Sequence of chain 1.B:
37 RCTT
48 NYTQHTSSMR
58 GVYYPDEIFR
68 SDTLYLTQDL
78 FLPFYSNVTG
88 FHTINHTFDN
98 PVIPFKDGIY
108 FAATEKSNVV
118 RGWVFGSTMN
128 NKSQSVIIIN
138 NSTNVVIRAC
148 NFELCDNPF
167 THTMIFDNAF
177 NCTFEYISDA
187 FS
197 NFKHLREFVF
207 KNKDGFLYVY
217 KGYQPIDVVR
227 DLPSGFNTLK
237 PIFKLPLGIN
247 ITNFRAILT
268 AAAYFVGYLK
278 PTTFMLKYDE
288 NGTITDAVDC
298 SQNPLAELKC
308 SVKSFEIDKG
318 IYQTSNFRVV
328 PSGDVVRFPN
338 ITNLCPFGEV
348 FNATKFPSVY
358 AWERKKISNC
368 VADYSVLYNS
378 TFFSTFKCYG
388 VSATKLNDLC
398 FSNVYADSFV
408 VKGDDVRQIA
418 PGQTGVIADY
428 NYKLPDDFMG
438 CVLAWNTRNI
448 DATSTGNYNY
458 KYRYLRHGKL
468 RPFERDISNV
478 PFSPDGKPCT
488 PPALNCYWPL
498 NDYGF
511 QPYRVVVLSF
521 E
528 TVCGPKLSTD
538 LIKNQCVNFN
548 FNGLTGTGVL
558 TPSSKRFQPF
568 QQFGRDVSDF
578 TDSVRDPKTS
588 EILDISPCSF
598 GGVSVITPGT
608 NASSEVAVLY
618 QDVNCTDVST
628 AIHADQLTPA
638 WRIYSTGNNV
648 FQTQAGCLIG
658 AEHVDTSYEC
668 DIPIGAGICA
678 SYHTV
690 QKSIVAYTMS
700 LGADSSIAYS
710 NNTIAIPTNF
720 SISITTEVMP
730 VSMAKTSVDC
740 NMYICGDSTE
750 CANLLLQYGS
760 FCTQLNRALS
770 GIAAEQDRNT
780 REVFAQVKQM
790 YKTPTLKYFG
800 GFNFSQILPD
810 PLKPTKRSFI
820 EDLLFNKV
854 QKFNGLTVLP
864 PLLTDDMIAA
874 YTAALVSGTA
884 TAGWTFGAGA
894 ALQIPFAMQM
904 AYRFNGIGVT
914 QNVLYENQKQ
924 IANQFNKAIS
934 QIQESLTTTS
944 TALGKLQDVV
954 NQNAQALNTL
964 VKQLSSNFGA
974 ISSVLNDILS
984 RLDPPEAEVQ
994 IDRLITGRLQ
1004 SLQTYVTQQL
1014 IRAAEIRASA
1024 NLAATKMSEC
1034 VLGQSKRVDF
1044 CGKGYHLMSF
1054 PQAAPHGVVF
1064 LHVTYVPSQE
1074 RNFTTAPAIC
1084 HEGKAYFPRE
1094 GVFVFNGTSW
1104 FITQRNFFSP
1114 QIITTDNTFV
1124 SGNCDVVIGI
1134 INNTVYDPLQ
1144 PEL

Binding-site contacts:
Ligand atom O7 contacts residue ILE851 of chain 1.A at 3.7 Å.
Ligand atom C4 contacts residue ASN621 of chain 1.B at 4.2 Å.
Ligand atom C8 contacts residue ASN621 of chain 1.B at 4.1 Å.
Ligand atom C8 contacts residue ILE851 of chain 1.A at 4.2 Å (hydrophobic).
Ligand atom O5 contacts residue ASN621 of chain 1.B at 2.5 Å (h-bond).
Ligand atom C8 contacts residue GLN649 of chain 1.B at 3.6 Å.
Ligand atom O7 contacts residue LEU850 of chain 1.A at 3.2 Å (h-bond).
Ligand atom O6 contacts residue THR623 of chain 1.B at 4.4 Å.
Ligand atom C1 contacts residue THR623 of chain 1.B at 3.8 Å.
Ligand atom C5 contacts residue ASN621 of chain 1.B at 3.6 Å.
Ligand atom O7 contacts residue ASN621 of chain 1.B at 3.0 Å (h-bond).
Ligand atom C5 contacts residue THR623 of chain 1.B at 4.2 Å.
Ligand atom C8 contacts residue CYS852 of chain 1.A at 3.9 Å (hydrophobic).
Ligand atom C3 contacts residue ASN621 of chain 1.B at 3.6 Å.
Ligand atom N2 contacts residue ASN621 of chain 1.B at 2.7 Å (h-bond).
Ligand atom O7 contacts residue CYS852 of chain 1.A at 3.9 Å.
Ligand atom O5 contacts residue THR623 of chain 1.B at 3.7 Å.
Ligand atom C7 contacts residue LEU850 of chain 1.A at 3.0 Å (hydrophobic).
Ligand atom C7 contacts residue ASN621 of chain 1.B at 3.0 Å.
Ligand atom C8 contacts residue LEU850 of chain 1.A at 3.0 Å (hydrophobic).
Ligand atom N2 contacts residue LEU850 of chain 1.A at 3.5 Å (h-bond).
Ligand atom C7 contacts residue GLN649 of chain 1.B at 4.3 Å.
Ligand atom N2 contacts residue GLN649 of chain 1.B at 3.9 Å.
Ligand atom C2 contacts residue ASN621 of chain 1.B at 2.4 Å.
Ligand atom O3 contacts residue LEU850 of chain 1.A at 4.0 Å.
Ligand atom C2 contacts residue LEU850 of chain 1.A at 4.3 Å (hydrophobic).
Ligand atom C7 contacts residue ILE851 of chain 1.A at 4.2 Å (hydrophobic).
Ligand atom C1 contacts residue ASN621 of chain 1.B at 1.4 Å.

A small-molecule ligand and the protein it binds are described below.
Small molecule (SMILES): CC(=O)N[C@H]1[C@H](O[C@H]2[C@H](O)[C@@H](NC(C)=O)CO[C@@H]2CO)O[C@H](CO)[C@@H](O[C@@H]2O[C@H](CO)[C@@H](O)[C@H](O)[C@@H]2O)[C@@H]1O

Sequence of chain 1.A:
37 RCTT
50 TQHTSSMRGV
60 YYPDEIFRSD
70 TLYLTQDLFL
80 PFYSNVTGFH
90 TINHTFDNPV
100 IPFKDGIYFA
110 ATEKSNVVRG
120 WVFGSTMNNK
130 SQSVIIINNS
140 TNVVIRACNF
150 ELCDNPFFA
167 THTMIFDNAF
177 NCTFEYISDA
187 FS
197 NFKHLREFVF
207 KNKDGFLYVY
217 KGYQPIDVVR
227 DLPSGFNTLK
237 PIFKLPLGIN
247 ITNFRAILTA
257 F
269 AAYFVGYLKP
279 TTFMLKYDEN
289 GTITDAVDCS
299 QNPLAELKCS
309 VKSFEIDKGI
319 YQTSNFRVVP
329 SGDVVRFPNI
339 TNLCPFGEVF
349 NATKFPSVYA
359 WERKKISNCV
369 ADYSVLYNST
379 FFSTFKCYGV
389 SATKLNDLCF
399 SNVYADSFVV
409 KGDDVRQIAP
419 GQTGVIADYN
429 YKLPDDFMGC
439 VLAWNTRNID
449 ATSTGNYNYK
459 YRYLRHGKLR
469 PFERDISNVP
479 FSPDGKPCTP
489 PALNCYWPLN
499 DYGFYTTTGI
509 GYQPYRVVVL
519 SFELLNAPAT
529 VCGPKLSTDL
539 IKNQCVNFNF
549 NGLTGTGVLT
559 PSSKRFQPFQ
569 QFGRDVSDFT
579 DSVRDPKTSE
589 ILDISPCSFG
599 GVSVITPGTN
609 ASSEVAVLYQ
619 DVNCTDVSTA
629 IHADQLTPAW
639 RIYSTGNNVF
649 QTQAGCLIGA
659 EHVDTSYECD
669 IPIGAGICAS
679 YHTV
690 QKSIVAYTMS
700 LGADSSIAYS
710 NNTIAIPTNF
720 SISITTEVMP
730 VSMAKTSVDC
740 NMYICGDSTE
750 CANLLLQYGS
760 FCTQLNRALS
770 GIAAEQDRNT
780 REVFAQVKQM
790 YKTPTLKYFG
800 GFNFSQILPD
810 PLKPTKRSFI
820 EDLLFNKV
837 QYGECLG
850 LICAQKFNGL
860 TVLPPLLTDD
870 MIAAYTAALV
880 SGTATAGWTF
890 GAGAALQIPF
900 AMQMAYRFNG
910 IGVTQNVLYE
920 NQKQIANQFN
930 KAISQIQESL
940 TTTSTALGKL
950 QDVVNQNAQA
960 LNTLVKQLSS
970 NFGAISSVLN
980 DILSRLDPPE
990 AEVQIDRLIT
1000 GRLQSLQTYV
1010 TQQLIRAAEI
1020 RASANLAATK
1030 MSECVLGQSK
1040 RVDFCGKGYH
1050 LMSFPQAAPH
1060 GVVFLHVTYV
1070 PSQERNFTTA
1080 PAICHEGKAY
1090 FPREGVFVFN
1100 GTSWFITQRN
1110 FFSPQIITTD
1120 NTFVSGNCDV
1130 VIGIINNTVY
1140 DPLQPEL